Binding-site contacts:
Ligand atom C2' contacts residue TRP201 of chain 17.A at 3.6 Å (hydrophobic).
Ligand atom C1' contacts residue LYS682 of chain 17.A at 4.5 Å.
Ligand atom C3' contacts residue LYS682 of chain 17.A at 3.8 Å.
Ligand atom C5' contacts residue TRP201 of chain 17.A at 3.5 Å (hydrophobic).
Ligand atom N4 contacts residue GLY198 of chain 17.A at 3.8 Å.
Ligand atom N4 contacts residue ASP199 of chain 17.A at 4.0 Å.
Ligand atom N4 contacts residue TRP201 of chain 17.A at 3.8 Å.
Ligand atom O2 contacts residue LYS682 of chain 17.A at 4.2 Å.
Ligand atom C6 contacts residue TRP201 of chain 17.A at 3.5 Å (hydrophobic).
Ligand atom OP1 contacts residue PRO423 of chain 17.A at 3.6 Å.
Ligand atom C2 contacts residue TRP201 of chain 17.A at 3.9 Å (hydrophobic).
Ligand atom O4' contacts residue TRP201 of chain 17.A at 4.5 Å.
Ligand atom N1 contacts residue TRP201 of chain 17.A at 4.0 Å.
Ligand atom C5 contacts residue TRP201 of chain 17.A at 3.4 Å (hydrophobic).
Ligand atom O5' contacts residue TRP201 of chain 17.A at 3.6 Å.
Ligand atom O3' contacts residue LYS682 of chain 17.A at 3.1 Å (salt-bridge).
Ligand atom N3 contacts residue TRP201 of chain 17.A at 3.6 Å.
Ligand atom O2 contacts residue TRP201 of chain 17.A at 4.3 Å.
Ligand atom C2' contacts residue LYS682 of chain 17.A at 3.6 Å.
Ligand atom C1' contacts residue TRP201 of chain 17.A at 4.5 Å (hydrophobic).
Ligand atom C4 contacts residue TRP201 of chain 17.A at 3.3 Å (hydrophobic).
Ligand atom C4' contacts residue TRP201 of chain 17.A at 4.3 Å (hydrophobic).
Ligand atom O2 contacts residue LEU197 of chain 17.A at 4.0 Å.
Ligand atom C3' contacts residue TRP201 of chain 17.A at 4.1 Å (hydrophobic).

The protein below binds the small molecule below.
Small molecule (SMILES): Nc1ccn([C@H]2C[C@H](O)[C@@H](COP(=O)(O)O)O2)c(=O)n1

Sequence of chain 17.A:
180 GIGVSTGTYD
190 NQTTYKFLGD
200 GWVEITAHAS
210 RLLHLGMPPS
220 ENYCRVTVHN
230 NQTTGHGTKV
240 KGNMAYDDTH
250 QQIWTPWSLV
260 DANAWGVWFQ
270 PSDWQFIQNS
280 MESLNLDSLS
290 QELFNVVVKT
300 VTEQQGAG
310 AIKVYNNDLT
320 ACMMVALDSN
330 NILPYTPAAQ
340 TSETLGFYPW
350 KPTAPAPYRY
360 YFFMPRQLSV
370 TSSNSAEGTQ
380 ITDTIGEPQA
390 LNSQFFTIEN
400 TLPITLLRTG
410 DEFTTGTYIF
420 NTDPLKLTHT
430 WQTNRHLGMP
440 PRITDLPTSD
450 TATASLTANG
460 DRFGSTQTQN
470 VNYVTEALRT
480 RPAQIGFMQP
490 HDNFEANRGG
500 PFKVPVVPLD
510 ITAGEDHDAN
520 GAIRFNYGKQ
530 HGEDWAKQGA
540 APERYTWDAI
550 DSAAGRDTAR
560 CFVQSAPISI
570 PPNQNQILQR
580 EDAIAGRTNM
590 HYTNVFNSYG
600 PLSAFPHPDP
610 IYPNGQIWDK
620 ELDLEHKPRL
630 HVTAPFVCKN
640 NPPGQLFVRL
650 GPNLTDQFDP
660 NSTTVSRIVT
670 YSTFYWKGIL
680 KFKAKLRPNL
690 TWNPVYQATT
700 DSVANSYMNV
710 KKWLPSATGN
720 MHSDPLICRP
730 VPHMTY